The small molecule below binds the protein below.
Small molecule (SMILES): O=C(O)CC[C@@H](O)CC(=O)C(=O)O

Binding-site contacts:
Ligand atom OAC contacts residue HIS45 of chain 3.B at 3.5 Å.
Ligand atom OAD contacts residue GLY119 of chain 1.B at 3.2 Å.
Ligand atom OAB contacts residue PRO173 of chain 3.B at 3.0 Å.
Ligand atom CAK contacts residue GLY119 of chain 1.B at 3.9 Å.
Ligand atom CAF contacts residue PYR1 of chain 3.H at 3.7 Å.
Ligand atom CAM contacts residue ARG70 of chain 3.B at 3.8 Å.
Ligand atom OAE contacts residue MG1 of chain 3.J at 2.8 Å.
Ligand atom OAE contacts residue GLY172 of chain 3.B at 3.6 Å.
Ligand atom OAD contacts residue ALA121 of chain 1.B at 3.6 Å.
Ligand atom CAG contacts residue ARG70 of chain 3.B at 3.9 Å.
Ligand atom CAJ contacts residue PRO173 of chain 3.B at 3.9 Å (hydrophobic).
Ligand atom OAC contacts residue GLY119 of chain 1.B at 3.9 Å.
Ligand atom OAE contacts residue ALA174 of chain 3.B at 3.3 Å.
Ligand atom OAB contacts residue GLY172 of chain 3.B at 3.0 Å.
Ligand atom OAB contacts residue ALA174 of chain 3.B at 3.5 Å (h-bond).
Ligand atom CAL contacts residue ARG70 of chain 3.B at 3.7 Å.
Ligand atom CAM contacts residue PYR1 of chain 3.H at 2.9 Å.
Ligand atom CAJ contacts residue PYR1 of chain 3.H at 0.3 Å.
Ligand atom OAC contacts residue ARG70 of chain 3.B at 3.2 Å (salt-bridge).
Ligand atom O10 contacts residue PYR1 of chain 3.H at 0.5 Å (h-bond).
Ligand atom O10 contacts residue ARG70 of chain 3.B at 2.8 Å (salt-bridge).
Ligand atom CAJ contacts residue ALA174 of chain 3.B at 3.9 Å (hydrophobic).
Ligand atom CAL contacts residue PYR1 of chain 3.H at 0.7 Å.
Ligand atom OAD contacts residue SER120 of chain 1.B at 3.4 Å (h-bond).
Ligand atom CAJ contacts residue GLY172 of chain 3.B at 3.3 Å.
Ligand atom O10 contacts residue MG1 of chain 3.J at 2.6 Å.
Ligand atom CAL contacts residue MG1 of chain 3.J at 3.1 Å.
Ligand atom O10 contacts residue PHE170 of chain 3.B at 3.8 Å.
Ligand atom OAE contacts residue ASP175 of chain 3.B at 3.2 Å (salt-bridge).
Ligand atom O10 contacts residue GLN147 of chain 3.B at 3.2 Å (h-bond).
Ligand atom CAJ contacts residue MG1 of chain 3.J at 3.3 Å.
Ligand atom OAC contacts residue PYR1 of chain 3.H at 3.7 Å.
Ligand atom OAA contacts residue ALA121 of chain 1.B at 3.4 Å.
Ligand atom OAC contacts residue VAL118 of chain 1.B at 3.2 Å (h-bond).
Ligand atom CAI contacts residue ALA121 of chain 1.B at 3.5 Å (hydrophobic).
Ligand atom OAE contacts residue PYR1 of chain 3.H at 0.8 Å (h-bond).
Ligand atom CAG contacts residue LEU212 of chain 3.B at 3.7 Å (hydrophobic).
Ligand atom CAG contacts residue PYR1 of chain 3.H at 1.5 Å.
Ligand atom OAB contacts residue PYR1 of chain 3.H at 1.1 Å (h-bond).
Ligand atom CAF contacts residue LEU212 of chain 3.B at 3.7 Å (hydrophobic).

Sequence of chain 1.B:
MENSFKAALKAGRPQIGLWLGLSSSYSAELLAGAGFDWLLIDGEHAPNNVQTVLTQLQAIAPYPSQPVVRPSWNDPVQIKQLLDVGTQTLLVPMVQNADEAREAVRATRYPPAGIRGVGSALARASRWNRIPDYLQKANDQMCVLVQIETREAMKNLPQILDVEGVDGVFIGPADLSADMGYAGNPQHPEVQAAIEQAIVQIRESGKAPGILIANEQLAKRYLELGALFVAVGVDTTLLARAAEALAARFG

Sequence of chain 3.B:
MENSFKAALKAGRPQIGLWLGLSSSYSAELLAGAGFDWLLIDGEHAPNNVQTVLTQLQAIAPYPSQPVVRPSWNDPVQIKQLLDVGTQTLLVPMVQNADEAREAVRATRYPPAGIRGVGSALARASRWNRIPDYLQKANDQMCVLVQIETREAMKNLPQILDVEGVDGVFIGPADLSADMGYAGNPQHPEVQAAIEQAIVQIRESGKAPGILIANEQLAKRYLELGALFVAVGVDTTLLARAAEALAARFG